The small molecule below binds the protein below.
Small molecule (SMILES): CC(=O)N[C@@H]1[C@@H](O)[C@H](O)[C@@H](CO)O[C@H]1O

Binding-site contacts:
Ligand atom C2 contacts residue ASN616 of chain 1.A at 2.5 Å.
Ligand atom C8 contacts residue ASN616 of chain 1.A at 4.2 Å.
Ligand atom C8 contacts residue GLN644 of chain 1.A at 4.0 Å.
Ligand atom C7 contacts residue ASN616 of chain 1.A at 3.9 Å.
Ligand atom C4 contacts residue ASN616 of chain 1.A at 4.2 Å.
Ligand atom N2 contacts residue ASN616 of chain 1.A at 2.9 Å (h-bond).
Ligand atom C1 contacts residue ASN616 of chain 1.A at 1.4 Å.
Ligand atom O5 contacts residue ASN616 of chain 1.A at 2.4 Å (h-bond).
Ligand atom N2 contacts residue GLN644 of chain 1.A at 4.4 Å.
Ligand atom C1 contacts residue THR618 of chain 1.A at 4.1 Å.
Ligand atom O5 contacts residue THR618 of chain 1.A at 4.4 Å.
Ligand atom C3 contacts residue ASN616 of chain 1.A at 3.8 Å.
Ligand atom C5 contacts residue ASN616 of chain 1.A at 3.7 Å.

Sequence of chain 1.A:
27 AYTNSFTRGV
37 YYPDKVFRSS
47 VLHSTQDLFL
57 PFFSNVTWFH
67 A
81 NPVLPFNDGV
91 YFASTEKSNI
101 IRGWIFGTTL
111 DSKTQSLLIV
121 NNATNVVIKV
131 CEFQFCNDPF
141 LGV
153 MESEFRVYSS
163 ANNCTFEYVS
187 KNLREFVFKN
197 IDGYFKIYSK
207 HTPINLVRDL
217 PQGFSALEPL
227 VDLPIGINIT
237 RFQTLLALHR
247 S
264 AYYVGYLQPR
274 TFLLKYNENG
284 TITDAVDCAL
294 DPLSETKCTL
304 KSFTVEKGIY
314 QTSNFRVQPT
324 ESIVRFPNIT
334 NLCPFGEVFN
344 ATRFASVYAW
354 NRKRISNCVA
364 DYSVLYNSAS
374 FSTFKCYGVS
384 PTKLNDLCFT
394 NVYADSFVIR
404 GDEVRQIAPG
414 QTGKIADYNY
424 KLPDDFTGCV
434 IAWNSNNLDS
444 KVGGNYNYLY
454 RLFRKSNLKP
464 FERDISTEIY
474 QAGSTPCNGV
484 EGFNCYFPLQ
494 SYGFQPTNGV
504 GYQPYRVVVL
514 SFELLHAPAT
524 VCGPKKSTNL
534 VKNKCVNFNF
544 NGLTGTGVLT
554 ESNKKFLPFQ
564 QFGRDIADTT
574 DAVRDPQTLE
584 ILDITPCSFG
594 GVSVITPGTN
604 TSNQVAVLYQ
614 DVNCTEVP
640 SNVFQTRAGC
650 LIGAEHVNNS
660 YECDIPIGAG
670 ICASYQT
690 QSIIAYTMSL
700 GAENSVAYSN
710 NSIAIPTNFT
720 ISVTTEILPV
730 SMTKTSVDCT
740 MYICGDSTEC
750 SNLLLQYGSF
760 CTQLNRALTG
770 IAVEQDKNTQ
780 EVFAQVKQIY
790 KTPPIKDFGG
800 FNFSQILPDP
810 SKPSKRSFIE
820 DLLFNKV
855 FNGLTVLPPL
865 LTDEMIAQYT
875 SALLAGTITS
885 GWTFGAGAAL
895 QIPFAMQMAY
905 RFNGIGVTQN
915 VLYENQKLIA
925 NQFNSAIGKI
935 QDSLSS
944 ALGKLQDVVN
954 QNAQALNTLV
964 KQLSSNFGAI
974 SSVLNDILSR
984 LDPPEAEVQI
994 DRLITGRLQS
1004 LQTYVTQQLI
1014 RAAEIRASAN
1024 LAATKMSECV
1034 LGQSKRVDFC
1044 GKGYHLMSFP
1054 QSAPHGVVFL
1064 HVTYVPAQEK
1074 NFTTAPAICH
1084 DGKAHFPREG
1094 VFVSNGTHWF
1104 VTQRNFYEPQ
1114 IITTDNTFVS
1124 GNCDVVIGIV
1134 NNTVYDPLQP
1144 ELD